A protein and the small-molecule ligand that binds it are described below.
Small molecule (SMILES): OC[C@@H](O)[C@H]1O[C@H](O)[C@@H](O)[C@@H](O)[C@@H]1O

Sequence of chain 1.B:
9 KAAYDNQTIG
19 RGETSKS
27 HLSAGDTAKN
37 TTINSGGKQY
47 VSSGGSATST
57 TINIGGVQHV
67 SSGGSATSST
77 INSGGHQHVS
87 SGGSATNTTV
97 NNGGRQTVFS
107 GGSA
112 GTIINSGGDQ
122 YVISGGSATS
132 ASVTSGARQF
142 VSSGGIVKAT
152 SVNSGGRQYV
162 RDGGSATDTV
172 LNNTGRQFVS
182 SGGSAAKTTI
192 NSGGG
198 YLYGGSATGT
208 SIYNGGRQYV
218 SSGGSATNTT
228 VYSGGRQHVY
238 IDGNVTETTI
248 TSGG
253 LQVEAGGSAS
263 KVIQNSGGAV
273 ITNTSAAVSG

Binding-site contacts:
Ligand atom C4 contacts residue ASN211 of chain 1.B at 3.9 Å.
Ligand atom O2 contacts residue 2891 of chain 1.KB at 3.6 Å.
Ligand atom O6 contacts residue ASN211 of chain 1.B at 4.4 Å.
Ligand atom C1 contacts residue 2891 of chain 1.KB at 3.3 Å.
Ligand atom C3 contacts residue ASN211 of chain 1.B at 4.4 Å.
Ligand atom C7 contacts residue SER230 of chain 1.B at 4.2 Å.
Ligand atom O3 contacts residue SER230 of chain 1.B at 4.2 Å.
Ligand atom C2 contacts residue 2891 of chain 1.KB at 4.1 Å.
Ligand atom C4 contacts residue SER230 of chain 1.B at 3.6 Å.
Ligand atom O7 contacts residue ASN211 of chain 1.B at 3.8 Å.
Ligand atom O2 contacts residue SER230 of chain 1.B at 3.5 Å (h-bond).
Ligand atom O5 contacts residue 2891 of chain 1.KB at 3.6 Å (h-bond).
Ligand atom C5 contacts residue ASN211 of chain 1.B at 4.1 Å.
Ligand atom C1 contacts residue GLY250 of chain 1.B at 4.5 Å.
Ligand atom O4 contacts residue ASN211 of chain 1.B at 2.8 Å (h-bond).
Ligand atom C5 contacts residue SER230 of chain 1.B at 3.0 Å.
Ligand atom C1 contacts residue GLY231 of chain 1.B at 4.2 Å.
Ligand atom C2 contacts residue SER230 of chain 1.B at 2.4 Å.
Ligand atom C3 contacts residue SER230 of chain 1.B at 2.9 Å.
Ligand atom C7 contacts residue ASN211 of chain 1.B at 3.5 Å.
Ligand atom C1 contacts residue SER230 of chain 1.B at 1.3 Å.
Ligand atom C3 contacts residue GLY231 of chain 1.B at 4.1 Å.
Ligand atom O5 contacts residue SER230 of chain 1.B at 2.4 Å (h-bond).
Ligand atom C6 contacts residue ASN211 of chain 1.B at 4.4 Å.
Ligand atom C1 contacts residue SER249 of chain 1.B at 4.5 Å.
Ligand atom C6 contacts residue SER230 of chain 1.B at 4.4 Å.